Sequence of chain 1.R:
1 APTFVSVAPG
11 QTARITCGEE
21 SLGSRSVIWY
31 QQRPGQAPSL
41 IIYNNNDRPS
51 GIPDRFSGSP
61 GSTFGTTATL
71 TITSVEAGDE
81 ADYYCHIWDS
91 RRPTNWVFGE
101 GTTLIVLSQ

Sequence of chain 1.V:
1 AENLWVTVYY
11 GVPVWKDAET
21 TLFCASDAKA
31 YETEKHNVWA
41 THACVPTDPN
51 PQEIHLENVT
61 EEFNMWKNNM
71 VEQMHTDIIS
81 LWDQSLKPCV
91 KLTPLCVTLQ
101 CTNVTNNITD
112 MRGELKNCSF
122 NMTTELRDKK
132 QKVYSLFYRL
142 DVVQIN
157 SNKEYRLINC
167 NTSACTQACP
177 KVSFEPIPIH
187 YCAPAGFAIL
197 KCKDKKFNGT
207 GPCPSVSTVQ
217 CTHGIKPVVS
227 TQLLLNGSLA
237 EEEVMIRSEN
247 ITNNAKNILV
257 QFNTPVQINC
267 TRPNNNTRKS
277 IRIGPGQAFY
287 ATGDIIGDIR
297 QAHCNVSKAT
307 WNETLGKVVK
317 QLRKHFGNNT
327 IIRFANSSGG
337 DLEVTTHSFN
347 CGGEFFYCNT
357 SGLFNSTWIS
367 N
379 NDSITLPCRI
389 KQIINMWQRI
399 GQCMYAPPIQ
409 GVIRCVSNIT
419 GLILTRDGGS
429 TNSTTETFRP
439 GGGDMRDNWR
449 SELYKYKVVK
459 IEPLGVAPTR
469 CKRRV

Binding-site contacts:
Ligand atom O6 contacts residue MAN1 of chain 1.GC at 3.2 Å (h-bond).
Ligand atom C8 contacts residue LEU137 of chain 1.V at 4.2 Å (hydrophobic).
Ligand atom C4 contacts residue ASN118 of chain 1.V at 4.0 Å.
Ligand atom C5 contacts residue ASN118 of chain 1.V at 3.3 Å.
Ligand atom C8 contacts residue ILE291 of chain 1.V at 4.4 Å (hydrophobic).
Ligand atom O7 contacts residue VAL104 of chain 1.V at 3.5 Å.
Ligand atom C7 contacts residue THR105 of chain 1.V at 4.3 Å.
Ligand atom O4 contacts residue GLU20 of chain 1.R at 3.5 Å (salt-bridge).
Ligand atom O7 contacts residue THR105 of chain 1.V at 3.3 Å (h-bond).
Ligand atom C2 contacts residue ASN118 of chain 1.V at 2.6 Å.
Ligand atom C7 contacts residue VAL104 of chain 1.V at 4.0 Å (hydrophobic).
Ligand atom C6 contacts residue GLU20 of chain 1.R at 4.0 Å.
Ligand atom C4 contacts residue MAN1 of chain 1.GC at 3.5 Å.
Ligand atom O6 contacts residue SER120 of chain 1.V at 3.3 Å (h-bond).
Ligand atom O4 contacts residue MAN1 of chain 1.GC at 2.4 Å (h-bond).
Ligand atom O2 contacts residue MAN1 of chain 1.GC at 4.2 Å.
Ligand atom C1 contacts residue TYR135 of chain 1.V at 4.3 Å (hydrophobic).
Ligand atom C5 contacts residue TYR135 of chain 1.V at 4.3 Å (hydrophobic).
Ligand atom C7 contacts residue ASN118 of chain 1.V at 3.6 Å.
Ligand atom O6 contacts residue ASN118 of chain 1.V at 4.2 Å.
Ligand atom C3 contacts residue MAN1 of chain 1.GC at 3.5 Å.
Ligand atom O7 contacts residue TYR135 of chain 1.V at 4.0 Å.
Ligand atom C4 contacts residue GLU20 of chain 1.R at 4.5 Å.
Ligand atom C8 contacts residue VAL104 of chain 1.V at 3.8 Å (hydrophobic).
Ligand atom O6 contacts residue GLU20 of chain 1.R at 4.3 Å.
Ligand atom C3 contacts residue TYR135 of chain 1.V at 4.4 Å (hydrophobic).
Ligand atom C3 contacts residue ASN118 of chain 1.V at 3.8 Å.
Ligand atom O3 contacts residue MAN1 of chain 1.GC at 3.4 Å (h-bond).
Ligand atom O5 contacts residue ASN118 of chain 1.V at 1.9 Å (h-bond).
Ligand atom C6 contacts residue ASN118 of chain 1.V at 4.2 Å.
Ligand atom C6 contacts residue MAN1 of chain 1.GC at 4.1 Å.
Ligand atom N2 contacts residue ASN118 of chain 1.V at 3.3 Å (h-bond).
Ligand atom C8 contacts residue ASP290 of chain 1.V at 3.4 Å.
Ligand atom C1 contacts residue ASN118 of chain 1.V at 1.4 Å.
Ligand atom O7 contacts residue ASN118 of chain 1.V at 3.3 Å (h-bond).
Ligand atom C5 contacts residue MAN1 of chain 1.GC at 4.0 Å.
Ligand atom O4 contacts residue GLU19 of chain 1.R at 4.0 Å.

This small molecule binds to this protein.
Small molecule (SMILES): CC(=O)N[C@H]1[C@H](O[C@H]2[C@H](O)[C@@H](NC(C)=O)CO[C@@H]2CO)O[C@H](CO)[C@@H](O[C@@H]2O[C@H](CO[C@H]3O[C@H](CO)[C@@H](O)[C@H](O)[C@@H]3O)[C@@H](O)[C@H](O[C@H]3O[C@H](CO)[C@@H](O)[C@H](O)[C@@H]3O[C@H]3O[C@H](CO)[C@@H](O)[C@H](O)[C@@H]3O)[C@@H]2O)[C@@H]1O